Binding-site contacts:
Ligand atom O10 contacts residue ASP69 of chain 1.A at 3.3 Å.
Ligand atom C5 contacts residue ASP69 of chain 1.A at 3.2 Å.
Ligand atom O1B contacts residue ARG289 of chain 1.A at 3.0 Å (salt-bridge).
Ligand atom O7 contacts residue ASP69 of chain 1.A at 3.7 Å.
Ligand atom O9 contacts residue ALA165 of chain 1.A at 3.0 Å.
Ligand atom C11 contacts residue ARG70 of chain 1.A at 3.7 Å.
Ligand atom O6 contacts residue TYR323 of chain 1.A at 2.9 Å (h-bond).
Ligand atom C8 contacts residue GLU195 of chain 1.A at 3.6 Å.
Ligand atom O8 contacts residue GLU196 of chain 1.A at 3.6 Å (salt-bridge).
Ligand atom C6 contacts residue GLU196 of chain 1.A at 3.6 Å.
Ligand atom O1A contacts residue ARG289 of chain 1.A at 2.8 Å (salt-bridge).
Ligand atom O6 contacts residue ARG211 of chain 1.A at 3.6 Å.
Ligand atom O1A contacts residue TYR323 of chain 1.A at 3.4 Å (h-bond).
Ligand atom O1B contacts residue TYR323 of chain 1.A at 3.4 Å (h-bond).
Ligand atom C4 contacts residue ASP69 of chain 1.A at 3.5 Å.
Ligand atom C8 contacts residue ARG211 of chain 1.A at 3.5 Å.
Ligand atom C9 contacts residue ALA165 of chain 1.A at 3.8 Å (hydrophobic).
Ligand atom C11 contacts residue ILE141 of chain 1.A at 3.5 Å (hydrophobic).
Ligand atom O9 contacts residue GLU195 of chain 1.A at 3.0 Å (salt-bridge).
Ligand atom O1A contacts residue ARG211 of chain 1.A at 3.5 Å (salt-bridge).
Ligand atom C3 contacts residue GLU37 of chain 1.A at 3.8 Å.
Ligand atom C2 contacts residue TYR323 of chain 1.A at 2.9 Å (hydrophobic).
Ligand atom C6 contacts residue TYR323 of chain 1.A at 3.9 Å (hydrophobic).
Ligand atom C1 contacts residue ARG289 of chain 1.A at 3.5 Å.
Ligand atom O8 contacts residue ARG211 of chain 1.A at 3.7 Å.
Ligand atom O10 contacts residue ARG70 of chain 1.A at 2.7 Å (salt-bridge).
Ligand atom C2 contacts residue ASP69 of chain 1.A at 3.8 Å.
Ligand atom O6 contacts residue GLU196 of chain 1.A at 3.5 Å (salt-bridge).
Ligand atom C10 contacts residue ARG70 of chain 1.A at 3.6 Å.
Ligand atom C3 contacts residue ASP69 of chain 1.A at 3.1 Å.
Ligand atom C9 contacts residue GLU195 of chain 1.A at 3.5 Å.
Ligand atom C11 contacts residue TRP97 of chain 1.A at 3.8 Å (hydrophobic).
Ligand atom C1 contacts residue TYR323 of chain 1.A at 3.1 Å (hydrophobic).
Ligand atom O4 contacts residue ASP69 of chain 1.A at 3.7 Å.
Ligand atom O1B contacts residue ARG36 of chain 1.A at 2.9 Å (salt-bridge).
Ligand atom O4 contacts residue GLU37 of chain 1.A at 3.5 Å (salt-bridge).
Ligand atom C4 contacts residue TYR323 of chain 1.A at 3.8 Å (hydrophobic).
Ligand atom C3 contacts residue TYR323 of chain 1.A at 3.5 Å (hydrophobic).
Ligand atom C9 contacts residue ASN213 of chain 1.A at 3.8 Å.
Ligand atom O8 contacts residue GLU195 of chain 1.A at 2.8 Å (salt-bridge).

Sequence of chain 1.A:
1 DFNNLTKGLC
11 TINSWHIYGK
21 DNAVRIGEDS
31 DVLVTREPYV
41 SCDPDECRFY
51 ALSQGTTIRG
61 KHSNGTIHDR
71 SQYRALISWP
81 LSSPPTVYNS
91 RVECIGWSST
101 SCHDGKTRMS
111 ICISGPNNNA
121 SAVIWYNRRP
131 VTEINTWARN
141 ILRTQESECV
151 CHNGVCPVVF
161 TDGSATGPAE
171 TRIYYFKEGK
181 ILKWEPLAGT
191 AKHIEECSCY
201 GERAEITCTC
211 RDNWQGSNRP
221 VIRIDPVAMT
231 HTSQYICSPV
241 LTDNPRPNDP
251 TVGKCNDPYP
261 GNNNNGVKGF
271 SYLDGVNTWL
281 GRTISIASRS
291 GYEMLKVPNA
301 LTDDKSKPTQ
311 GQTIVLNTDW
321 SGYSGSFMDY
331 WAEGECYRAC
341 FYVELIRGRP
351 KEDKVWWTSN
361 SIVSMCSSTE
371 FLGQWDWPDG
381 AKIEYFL

The small molecule below binds the protein below.
Small molecule (SMILES): CC(=O)N[C@H]1[C@H]([C@H](O)[C@H](O)CO)OC(C(=O)O)=C[C@@H]1O